Binding-site contacts:
Ligand atom C31 contacts residue TYR197 of chain 1.A at 3.7 Å (hydrophobic).
Ligand atom C3B contacts residue ILE123 of chain 1.A at 3.9 Å (hydrophobic).
Ligand atom C7C contacts residue LEU99 of chain 1.A at 3.5 Å (hydrophobic).
Ligand atom C5A contacts residue ALA149 of chain 1.A at 3.2 Å (hydrophobic).
Ligand atom C5B contacts residue ILE188 of chain 1.A at 3.6 Å (hydrophobic).
Ligand atom N3A contacts residue TYR151 of chain 1.A at 3.3 Å.
Ligand atom C5C contacts residue THR101 of chain 1.A at 3.7 Å.
Ligand atom O1A contacts residue LEU186 of chain 1.A at 3.7 Å.
Ligand atom C6C contacts residue TRP97 of chain 1.A at 3.9 Å (hydrophobic).
Ligand atom O1A contacts residue ALA149 of chain 1.A at 3.7 Å.
Ligand atom O1B contacts residue LEU99 of chain 1.A at 3.1 Å.
Ligand atom C5A contacts residue LEU186 of chain 1.A at 3.6 Å (hydrophobic).
Ligand atom O1 contacts residue MET223 of chain 1.A at 3.6 Å (h-bond).
Ligand atom C4 contacts residue TYR197 of chain 1.A at 3.6 Å (hydrophobic).
Ligand atom O1 contacts residue TYR197 of chain 1.A at 3.9 Å.
Ligand atom C4A contacts residue PRO173 of chain 1.A at 3.3 Å (hydrophobic).
Ligand atom C5A contacts residue PRO173 of chain 1.A at 3.5 Å (hydrophobic).
Ligand atom C5 contacts residue TYR197 of chain 1.A at 3.8 Å (hydrophobic).
Ligand atom C1C contacts residue TYR197 of chain 1.A at 3.7 Å (hydrophobic).
Ligand atom C4A contacts residue LEU186 of chain 1.A at 3.9 Å (hydrophobic).
Ligand atom C5C contacts residue LEU99 of chain 1.A at 3.6 Å (hydrophobic).
Ligand atom C31 contacts residue ASN199 of chain 1.A at 3.4 Å.
Ligand atom C6B contacts residue ILE188 of chain 1.A at 3.7 Å (hydrophobic).
Ligand atom C7C contacts residue ILE123 of chain 1.A at 3.5 Å (hydrophobic).
Ligand atom C4B contacts residue LEU226 of chain 1.A at 3.9 Å (hydrophobic).
Ligand atom C4A contacts residue TYR151 of chain 1.A at 3.8 Å (hydrophobic).
Ligand atom C3B contacts residue LEU226 of chain 1.A at 3.5 Å (hydrophobic).
Ligand atom C5A contacts residue VAL175 of chain 1.A at 3.9 Å (hydrophobic).
Ligand atom C2B contacts residue ILE123 of chain 1.A at 3.5 Å (hydrophobic).
Ligand atom N2 contacts residue ASN221 of chain 1.A at 3.9 Å.
Ligand atom C4C contacts residue THR121 of chain 1.A at 3.7 Å.
Ligand atom C6C contacts residue LEU99 of chain 1.A at 3.6 Å (hydrophobic).
Ligand atom O1B contacts residue TRP97 of chain 1.A at 3.6 Å.
Ligand atom C6C contacts residue ILE123 of chain 1.A at 3.6 Å (hydrophobic).
Ligand atom O1A contacts residue LEU226 of chain 1.A at 3.8 Å.
Ligand atom C2B contacts residue LEU226 of chain 1.A at 3.6 Å (hydrophobic).
Ligand atom C3 contacts residue TYR197 of chain 1.A at 3.7 Å (hydrophobic).
Ligand atom C2A contacts residue LEU186 of chain 1.A at 3.7 Å (hydrophobic).
Ligand atom C1B contacts residue LEU99 of chain 1.A at 3.9 Å (hydrophobic).
Ligand atom C2C contacts residue THR101 of chain 1.A at 3.8 Å.

This small molecule binds to this protein.
Small molecule (SMILES): Cc1cc(CCCCCCCOc2ccc(C3=NCCO3)cc2)on1

Sequence of chain 1.A:
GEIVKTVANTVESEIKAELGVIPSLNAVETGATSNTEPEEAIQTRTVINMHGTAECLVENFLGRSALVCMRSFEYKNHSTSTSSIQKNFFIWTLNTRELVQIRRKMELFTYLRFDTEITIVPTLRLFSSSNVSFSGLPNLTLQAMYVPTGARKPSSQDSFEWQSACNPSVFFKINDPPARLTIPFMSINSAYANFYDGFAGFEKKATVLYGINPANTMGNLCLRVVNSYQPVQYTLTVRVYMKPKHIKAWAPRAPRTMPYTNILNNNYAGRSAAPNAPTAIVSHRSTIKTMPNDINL

Sequence of chain 1.C:
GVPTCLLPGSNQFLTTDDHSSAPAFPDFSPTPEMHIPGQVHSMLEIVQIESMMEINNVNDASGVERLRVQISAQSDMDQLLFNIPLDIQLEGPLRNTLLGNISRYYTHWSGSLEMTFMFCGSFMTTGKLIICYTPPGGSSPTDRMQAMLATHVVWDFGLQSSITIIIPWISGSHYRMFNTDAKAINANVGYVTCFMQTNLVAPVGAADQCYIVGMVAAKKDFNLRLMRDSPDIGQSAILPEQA